The small molecule below binds the protein below.
Small molecule (SMILES): O=C([O-])C(=O)[O-]

Binding-site contacts:
Ligand atom O2 contacts residue LEU48 of chain 1.A at 4.2 Å.
Ligand atom C2 contacts residue GLY47 of chain 1.A at 3.8 Å.
Ligand atom O1 contacts residue ASP85 of chain 1.A at 4.3 Å.
Ligand atom O4 contacts residue ASP85 of chain 1.A at 2.7 Å (salt-bridge).
Ligand atom O1 contacts residue ALA238 of chain 1.A at 3.9 Å.
Ligand atom C2 contacts residue MG1 of chain 1.D at 3.0 Å.
Ligand atom O3 contacts residue TRP44 of chain 1.A at 4.2 Å.
Ligand atom O4 contacts residue LEU48 of chain 1.A at 2.9 Å (h-bond).
Ligand atom O4 contacts residue MG1 of chain 1.D at 2.2 Å.
Ligand atom O3 contacts residue MG1 of chain 1.D at 2.2 Å.
Ligand atom O1 contacts residue VAL215 of chain 1.A at 4.4 Å.
Ligand atom O4 contacts residue GLY47 of chain 1.A at 3.1 Å (h-bond).
Ligand atom O2 contacts residue GLY47 of chain 1.A at 4.1 Å.
Ligand atom O4 contacts residue SER46 of chain 1.A at 3.5 Å (h-bond).
Ligand atom O3 contacts residue ASP85 of chain 1.A at 3.1 Å (salt-bridge).
Ligand atom O2 contacts residue MG1 of chain 1.D at 4.2 Å.
Ligand atom C2 contacts residue TRP44 of chain 1.A at 3.7 Å (hydrophobic).
Ligand atom O2 contacts residue SER46 of chain 1.A at 2.5 Å (h-bond).
Ligand atom C1 contacts residue ARG159 of chain 1.A at 3.3 Å.
Ligand atom O1 contacts residue TRP44 of chain 1.A at 3.5 Å (h-bond).
Ligand atom O4 contacts residue ASP58 of chain 1.A at 4.4 Å.
Ligand atom O2 contacts residue ASP85 of chain 1.A at 4.1 Å.
Ligand atom C2 contacts residue SER46 of chain 1.A at 3.2 Å.
Ligand atom O2 contacts residue ALA238 of chain 1.A at 3.4 Å (h-bond).
Ligand atom C1 contacts residue ASP85 of chain 1.A at 3.4 Å.
Ligand atom C1 contacts residue MG1 of chain 1.D at 2.9 Å.
Ligand atom O1 contacts residue ARG159 of chain 1.A at 3.4 Å (salt-bridge).
Ligand atom C2 contacts residue ASP85 of chain 1.A at 3.2 Å.
Ligand atom O1 contacts residue MG1 of chain 1.D at 4.1 Å.
Ligand atom O3 contacts residue ARG159 of chain 1.A at 2.5 Å (salt-bridge).
Ligand atom C1 contacts residue TRP44 of chain 1.A at 3.8 Å (hydrophobic).
Ligand atom C2 contacts residue LEU48 of chain 1.A at 3.8 Å (hydrophobic).
Ligand atom O2 contacts residue TRP44 of chain 1.A at 3.1 Å (h-bond).

Sequence of chain 1.A:
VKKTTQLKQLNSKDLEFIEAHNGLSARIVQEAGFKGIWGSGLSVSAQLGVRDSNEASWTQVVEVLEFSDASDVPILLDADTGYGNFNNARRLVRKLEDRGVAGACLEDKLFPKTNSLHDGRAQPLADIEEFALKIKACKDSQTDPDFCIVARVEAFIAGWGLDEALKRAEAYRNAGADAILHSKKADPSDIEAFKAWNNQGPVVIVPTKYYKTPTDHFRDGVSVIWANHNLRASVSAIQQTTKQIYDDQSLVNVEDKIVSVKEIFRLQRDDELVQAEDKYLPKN